A protein and the small-molecule ligand that binds it are described below.
Small molecule (SMILES): CC(=O)N[C@@H]1[C@@H](O)[C@H](O)[C@@H](CO)O[C@H]1O

Sequence of chain 1.A:
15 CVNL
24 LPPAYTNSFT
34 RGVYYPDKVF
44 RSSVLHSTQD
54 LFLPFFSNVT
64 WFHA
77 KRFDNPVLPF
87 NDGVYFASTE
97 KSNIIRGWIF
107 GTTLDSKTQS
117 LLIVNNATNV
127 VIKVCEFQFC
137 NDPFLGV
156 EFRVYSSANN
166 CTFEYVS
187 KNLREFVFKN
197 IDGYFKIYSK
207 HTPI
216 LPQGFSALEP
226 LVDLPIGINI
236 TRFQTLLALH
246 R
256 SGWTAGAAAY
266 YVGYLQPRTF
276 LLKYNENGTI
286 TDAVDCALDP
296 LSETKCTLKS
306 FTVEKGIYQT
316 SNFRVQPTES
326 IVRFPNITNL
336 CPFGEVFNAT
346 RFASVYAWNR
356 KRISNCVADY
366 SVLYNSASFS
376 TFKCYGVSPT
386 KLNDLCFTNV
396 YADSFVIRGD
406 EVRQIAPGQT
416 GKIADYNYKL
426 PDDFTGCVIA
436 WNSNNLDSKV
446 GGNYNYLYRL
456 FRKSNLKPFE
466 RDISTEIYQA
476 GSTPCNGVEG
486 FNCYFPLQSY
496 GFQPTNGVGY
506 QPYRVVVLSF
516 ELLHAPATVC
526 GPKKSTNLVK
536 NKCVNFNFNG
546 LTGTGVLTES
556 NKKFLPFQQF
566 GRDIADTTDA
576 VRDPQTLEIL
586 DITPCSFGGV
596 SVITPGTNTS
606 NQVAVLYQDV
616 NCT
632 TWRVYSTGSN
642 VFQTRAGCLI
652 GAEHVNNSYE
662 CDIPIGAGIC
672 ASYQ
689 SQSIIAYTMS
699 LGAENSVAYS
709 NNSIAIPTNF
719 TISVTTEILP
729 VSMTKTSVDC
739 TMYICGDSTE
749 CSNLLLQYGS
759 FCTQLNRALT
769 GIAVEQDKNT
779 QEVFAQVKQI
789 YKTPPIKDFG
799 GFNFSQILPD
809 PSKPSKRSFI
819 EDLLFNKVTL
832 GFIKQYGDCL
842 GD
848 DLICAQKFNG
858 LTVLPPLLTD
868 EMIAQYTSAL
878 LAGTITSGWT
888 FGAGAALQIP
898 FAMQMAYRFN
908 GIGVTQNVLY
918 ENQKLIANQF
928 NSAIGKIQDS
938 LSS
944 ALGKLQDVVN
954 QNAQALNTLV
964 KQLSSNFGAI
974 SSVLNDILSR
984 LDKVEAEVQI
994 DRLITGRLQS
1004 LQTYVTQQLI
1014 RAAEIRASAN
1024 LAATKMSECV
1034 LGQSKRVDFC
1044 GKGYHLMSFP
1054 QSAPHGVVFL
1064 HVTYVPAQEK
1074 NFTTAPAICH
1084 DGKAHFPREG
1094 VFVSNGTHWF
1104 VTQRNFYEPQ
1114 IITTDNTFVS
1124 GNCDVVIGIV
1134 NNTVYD

Binding-site contacts:
Ligand atom O3 contacts residue SER371 of chain 1.A at 4.3 Å.
Ligand atom C8 contacts residue PHE338 of chain 1.A at 3.8 Å (hydrophobic).
Ligand atom N2 contacts residue ASN343 of chain 1.A at 4.5 Å.
Ligand atom C3 contacts residue ASN343 of chain 1.A at 4.3 Å.
Ligand atom C8 contacts residue GLY339 of chain 1.A at 4.1 Å.
Ligand atom C6 contacts residue ASN343 of chain 1.A at 3.8 Å.
Ligand atom C1 contacts residue ASN343 of chain 1.A at 2.4 Å.
Ligand atom O5 contacts residue ASN343 of chain 1.A at 2.0 Å (h-bond).
Ligand atom C4 contacts residue SER371 of chain 1.A at 4.3 Å.
Ligand atom C2 contacts residue SER371 of chain 1.A at 3.9 Å.
Ligand atom C4 contacts residue ASN343 of chain 1.A at 4.1 Å.
Ligand atom O7 contacts residue GLY339 of chain 1.A at 3.4 Å.
Ligand atom C5 contacts residue SER371 of chain 1.A at 4.3 Å.
Ligand atom C8 contacts residue VAL367 of chain 1.A at 4.4 Å (hydrophobic).
Ligand atom O6 contacts residue ASN343 of chain 1.A at 3.7 Å.
Ligand atom O4 contacts residue SER371 of chain 1.A at 4.1 Å.
Ligand atom C2 contacts residue ASN343 of chain 1.A at 3.4 Å.
Ligand atom C7 contacts residue GLY339 of chain 1.A at 4.1 Å.
Ligand atom C3 contacts residue SER371 of chain 1.A at 3.5 Å.
Ligand atom C8 contacts residue LEU368 of chain 1.A at 3.9 Å (hydrophobic).
Ligand atom C5 contacts residue ASN343 of chain 1.A at 3.3 Å.
Ligand atom N2 contacts residue SER371 of chain 1.A at 3.7 Å.
Ligand atom O7 contacts residue ASN343 of chain 1.A at 4.5 Å.
Ligand atom C1 contacts residue SER371 of chain 1.A at 4.0 Å.